Binding-site contacts:
Ligand atom CA contacts residue TYR162 of chain 5.B at 3.5 Å (hydrophobic).
Ligand atom C contacts residue TYR162 of chain 5.B at 3.5 Å (hydrophobic).
Ligand atom N contacts residue GLN203 of chain 5.B at 2.9 Å (h-bond).
Ligand atom CD2 contacts residue LEU161 of chain 5.B at 3.4 Å (hydrophobic).
Ligand atom CA contacts residue PHE126 of chain 5.B at 3.2 Å (hydrophobic).
Ligand atom CB contacts residue TYR162 of chain 5.B at 2.6 Å (hydrophobic).
Ligand atom CE contacts residue ARG165 of chain 5.B at 2.8 Å.
Ligand atom CA contacts residue LEU161 of chain 5.B at 3.2 Å (hydrophobic).
Ligand atom CA contacts residue VAL125 of chain 5.B at 3.1 Å (hydrophobic).
Ligand atom C contacts residue ILE130 of chain 5.B at 3.7 Å (hydrophobic).
Ligand atom CD1 contacts residue GLN203 of chain 5.B at 3.4 Å.
Ligand atom CD1 contacts residue TYR162 of chain 5.B at 2.8 Å (hydrophobic).
Ligand atom O contacts residue VAL127 of chain 5.B at 2.2 Å.
Ligand atom CG contacts residue TYR162 of chain 5.B at 3.1 Å (hydrophobic).
Ligand atom CA contacts residue ILE130 of chain 5.B at 3.3 Å (hydrophobic).
Ligand atom CA contacts residue VAL127 of chain 5.B at 3.6 Å (hydrophobic).
Ligand atom CB contacts residue ILE130 of chain 5.B at 3.4 Å (hydrophobic).
Ligand atom CB contacts residue GLY105 of chain 5.B at 3.2 Å.
Ligand atom O contacts residue LEU161 of chain 5.B at 3.3 Å (h-bond).
Ligand atom SD contacts residue ARG165 of chain 5.B at 2.3 Å (salt-bridge).
Ligand atom CB contacts residue ILE104 of chain 5.B at 3.5 Å (hydrophobic).
Ligand atom N contacts residue LEU161 of chain 5.B at 3.3 Å (h-bond).
Ligand atom CD2 contacts residue PHE126 of chain 5.B at 3.3 Å (hydrophobic).
Ligand atom CA contacts residue GLN203 of chain 5.B at 3.5 Å.
Ligand atom O contacts residue ILE130 of chain 5.B at 3.5 Å.
Ligand atom O contacts residue GLN203 of chain 5.B at 1.3 Å (h-bond).
Ligand atom N contacts residue GLN203 of chain 5.B at 3.7 Å.
Ligand atom O contacts residue VAL127 of chain 5.B at 1.8 Å (h-bond).
Ligand atom CD contacts residue GLN203 of chain 5.B at 2.8 Å.
Ligand atom C contacts residue VAL127 of chain 5.B at 3.5 Å (hydrophobic).
Ligand atom CB contacts residue VAL125 of chain 5.B at 2.6 Å (hydrophobic).
Ligand atom N contacts residue GLY105 of chain 5.B at 3.1 Å (h-bond).
Ligand atom N contacts residue VAL125 of chain 5.B at 3.5 Å (h-bond).
Ligand atom C contacts residue GLN203 of chain 5.B at 2.2 Å.
Ligand atom O contacts residue SER163 of chain 5.B at 3.6 Å (h-bond).
Ligand atom O contacts residue PHE126 of chain 5.B at 2.8 Å.
Ligand atom O contacts residue LEU103 of chain 5.B at 3.6 Å.
Ligand atom C contacts residue VAL127 of chain 5.B at 3.0 Å (hydrophobic).
Ligand atom CG contacts residue PHE126 of chain 5.B at 3.7 Å (hydrophobic).
Ligand atom O contacts residue TYR162 of chain 5.B at 3.4 Å.

Sequence of chain 5.B:
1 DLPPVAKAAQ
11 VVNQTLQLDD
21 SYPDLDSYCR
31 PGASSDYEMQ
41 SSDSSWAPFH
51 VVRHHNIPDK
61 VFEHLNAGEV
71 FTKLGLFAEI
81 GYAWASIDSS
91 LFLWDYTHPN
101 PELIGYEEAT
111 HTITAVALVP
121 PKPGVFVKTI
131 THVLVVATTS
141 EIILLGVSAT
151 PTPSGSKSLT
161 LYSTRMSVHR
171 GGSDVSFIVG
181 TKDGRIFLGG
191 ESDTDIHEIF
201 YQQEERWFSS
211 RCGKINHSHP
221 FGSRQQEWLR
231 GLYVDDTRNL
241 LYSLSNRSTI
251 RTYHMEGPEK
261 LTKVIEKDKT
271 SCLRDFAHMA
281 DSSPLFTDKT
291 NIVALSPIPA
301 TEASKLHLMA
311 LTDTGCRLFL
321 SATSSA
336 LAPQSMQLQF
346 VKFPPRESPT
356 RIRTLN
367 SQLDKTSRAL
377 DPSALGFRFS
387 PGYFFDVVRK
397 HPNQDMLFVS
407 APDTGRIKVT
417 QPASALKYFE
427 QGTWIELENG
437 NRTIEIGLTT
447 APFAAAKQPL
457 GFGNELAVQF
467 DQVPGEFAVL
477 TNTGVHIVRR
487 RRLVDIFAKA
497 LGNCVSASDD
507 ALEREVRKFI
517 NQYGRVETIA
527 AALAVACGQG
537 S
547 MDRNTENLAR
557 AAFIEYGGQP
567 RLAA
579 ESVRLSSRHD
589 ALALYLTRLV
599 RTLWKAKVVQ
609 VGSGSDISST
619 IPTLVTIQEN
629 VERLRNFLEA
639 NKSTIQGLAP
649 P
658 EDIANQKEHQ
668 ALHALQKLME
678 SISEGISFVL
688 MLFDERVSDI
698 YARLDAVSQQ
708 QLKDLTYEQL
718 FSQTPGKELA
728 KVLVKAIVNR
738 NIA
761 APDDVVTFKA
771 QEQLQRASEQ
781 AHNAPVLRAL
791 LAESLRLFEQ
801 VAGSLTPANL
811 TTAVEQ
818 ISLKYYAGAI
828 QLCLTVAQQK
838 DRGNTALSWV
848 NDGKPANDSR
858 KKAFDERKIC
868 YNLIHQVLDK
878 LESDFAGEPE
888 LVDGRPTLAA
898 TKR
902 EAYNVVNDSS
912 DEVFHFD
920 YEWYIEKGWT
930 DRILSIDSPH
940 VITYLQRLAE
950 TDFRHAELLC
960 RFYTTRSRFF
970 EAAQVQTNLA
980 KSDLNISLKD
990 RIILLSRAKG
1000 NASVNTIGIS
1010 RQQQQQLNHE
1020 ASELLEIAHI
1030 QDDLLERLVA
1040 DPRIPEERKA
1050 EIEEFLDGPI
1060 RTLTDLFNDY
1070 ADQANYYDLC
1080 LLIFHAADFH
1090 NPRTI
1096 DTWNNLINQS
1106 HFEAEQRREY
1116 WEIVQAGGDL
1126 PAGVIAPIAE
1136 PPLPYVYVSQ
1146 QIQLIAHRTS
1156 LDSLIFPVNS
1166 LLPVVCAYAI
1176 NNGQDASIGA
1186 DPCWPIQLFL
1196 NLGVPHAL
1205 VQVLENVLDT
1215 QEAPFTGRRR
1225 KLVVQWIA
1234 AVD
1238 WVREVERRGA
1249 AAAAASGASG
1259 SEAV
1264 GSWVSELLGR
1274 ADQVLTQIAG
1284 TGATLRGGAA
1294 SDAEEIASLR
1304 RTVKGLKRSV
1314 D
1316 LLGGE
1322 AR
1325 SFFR

This small molecule binds to this protein.
Small molecule (SMILES): CSCC[C@H](NC(=O)[C@@H]1CCCN1C(=O)[C@H](CC(C)C)NC(=O)[C@H](CC(C)C)NC(=O)[C@H](CCCCN)NC(=O)[C@H](C)NC(=O)[C@H](CCCCN)NC(=O)[C@@H](N)CCCN=C(N)N)C(=O)N[C@@H](CCC(=O)O)C(=O)N[C@@H](CCC(=O)O)C(=O)N[C@@H](C)C(=O)N[C@@H](CC(C)C)C(=O)N[C@@H](CC(C)C)C(=O)N1CCC[C@H]1C=O